Sequence of chain 1.B:
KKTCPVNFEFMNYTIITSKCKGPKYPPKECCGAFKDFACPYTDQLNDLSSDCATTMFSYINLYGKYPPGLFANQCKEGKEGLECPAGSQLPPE

Binding-site contacts:
Ligand atom C5 contacts residue ASN34 of chain 1.B at 3.6 Å.
Ligand atom C1 contacts residue THR36 of chain 1.B at 3.6 Å.
Ligand atom C1 contacts residue ASN34 of chain 1.B at 1.4 Å.
Ligand atom C5 contacts residue THR36 of chain 1.B at 4.4 Å.
Ligand atom C3 contacts residue THR36 of chain 1.B at 3.9 Å.
Ligand atom C3 contacts residue SER40 of chain 1.B at 4.0 Å.
Ligand atom N2 contacts residue ASN34 of chain 1.B at 2.9 Å (h-bond).
Ligand atom O5 contacts residue ASN34 of chain 1.B at 2.4 Å (h-bond).
Ligand atom C4 contacts residue SER40 of chain 1.B at 4.1 Å.
Ligand atom O5 contacts residue THR36 of chain 1.B at 4.1 Å.
Ligand atom O6 contacts residue THR36 of chain 1.B at 3.9 Å.
Ligand atom C2 contacts residue ASN34 of chain 1.B at 2.4 Å.
Ligand atom O2 contacts residue ILE37 of chain 1.B at 4.4 Å.
Ligand atom C5 contacts residue THR36 of chain 1.B at 4.2 Å.
Ligand atom O3 contacts residue ILE37 of chain 1.B at 3.6 Å.
Ligand atom O3 contacts residue THR36 of chain 1.B at 4.1 Å.
Ligand atom C3 contacts residue ILE37 of chain 1.B at 4.3 Å (hydrophobic).
Ligand atom C4 contacts residue THR36 of chain 1.B at 4.4 Å.
Ligand atom C7 contacts residue ASN34 of chain 1.B at 3.5 Å.
Ligand atom O7 contacts residue ASN34 of chain 1.B at 3.6 Å (h-bond).
Ligand atom O3 contacts residue SER40 of chain 1.B at 3.6 Å (h-bond).
Ligand atom C3 contacts residue ASN34 of chain 1.B at 3.8 Å.
Ligand atom C4 contacts residue ASN34 of chain 1.B at 4.2 Å.

The protein below binds the small molecule below.
Small molecule (SMILES): CC(=O)N[C@H]1CO[C@H](CO[C@@H]2O[C@@H](C)[C@@H](O)[C@@H](O)[C@@H]2O)[C@@H](O)[C@@H]1O[C@@H]1O[C@@H](C)[C@@H](O)[C@@H](O)[C@@H]1O